Binding-site contacts:
Ligand atom C2 contacts residue LYS126 of chain 1.A at 3.7 Å.
Ligand atom C7 contacts residue TRP129 of chain 1.A at 4.5 Å (hydrophobic).
Ligand atom C26 contacts residue PLM1 of chain 1.M at 3.8 Å.
Ligand atom C19 contacts residue TRP129 of chain 1.A at 4.0 Å (hydrophobic).
Ligand atom C1 contacts residue LYS126 of chain 1.A at 4.2 Å.
Ligand atom C18 contacts residue LEU122 of chain 1.A at 3.8 Å (hydrophobic).
Ligand atom C25 contacts residue ILE351 of chain 1.A at 4.4 Å (hydrophobic).
Ligand atom C19 contacts residue LEU122 of chain 1.A at 3.7 Å (hydrophobic).
Ligand atom C19 contacts residue LYS126 of chain 1.A at 3.8 Å.
Ligand atom C26 contacts residue ILE351 of chain 1.A at 3.9 Å (hydrophobic).
Ligand atom C5 contacts residue TRP129 of chain 1.A at 4.0 Å (hydrophobic).
Ligand atom C25 contacts residue LEU118 of chain 1.A at 4.0 Å (hydrophobic).
Ligand atom C4 contacts residue TRP129 of chain 1.A at 3.4 Å (hydrophobic).
Ligand atom O1 contacts residue TRP129 of chain 1.A at 4.3 Å.
Ligand atom C6 contacts residue TRP129 of chain 1.A at 4.0 Å (hydrophobic).
Ligand atom C11 contacts residue LEU122 of chain 1.A at 4.3 Å (hydrophobic).
Ligand atom C23 contacts residue LEU118 of chain 1.A at 4.3 Å (hydrophobic).

Sequence of chain 1.A:
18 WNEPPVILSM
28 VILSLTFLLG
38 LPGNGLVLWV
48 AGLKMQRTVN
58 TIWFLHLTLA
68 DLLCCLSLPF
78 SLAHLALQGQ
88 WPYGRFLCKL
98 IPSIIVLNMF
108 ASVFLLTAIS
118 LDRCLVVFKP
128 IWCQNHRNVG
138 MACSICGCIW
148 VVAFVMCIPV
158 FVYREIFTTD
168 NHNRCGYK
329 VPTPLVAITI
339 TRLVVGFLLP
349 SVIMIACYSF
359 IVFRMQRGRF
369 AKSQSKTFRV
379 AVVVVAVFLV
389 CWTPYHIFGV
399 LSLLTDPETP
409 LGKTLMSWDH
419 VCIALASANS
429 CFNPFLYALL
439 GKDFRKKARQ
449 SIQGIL

This small molecule binds to this protein.
Small molecule (SMILES): CC(C)CCC[C@@H](C)[C@H]1CC[C@H]2[C@@H]3CC=C4C[C@@H](O)CC[C@]4(C)[C@H]3CC[C@]12C